Sequence of chain 1.C:
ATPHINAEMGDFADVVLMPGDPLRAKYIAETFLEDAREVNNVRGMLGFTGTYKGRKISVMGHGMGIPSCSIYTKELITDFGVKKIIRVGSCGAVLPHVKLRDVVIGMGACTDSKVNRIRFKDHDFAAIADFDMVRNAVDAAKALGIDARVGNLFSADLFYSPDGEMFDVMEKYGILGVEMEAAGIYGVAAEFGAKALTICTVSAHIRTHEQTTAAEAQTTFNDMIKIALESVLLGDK

Binding-site contacts:
Ligand atom O2' contacts residue GLU179 of chain 1.C at 3.5 Å.
Ligand atom O4' contacts residue SER90 of chain 1.C at 3.7 Å.
Ligand atom O3' contacts residue GLU181 of chain 1.C at 2.5 Å (salt-bridge).
Ligand atom N8 contacts residue SER90 of chain 1.C at 2.8 Å (h-bond).
Ligand atom N3 contacts residue GLU179 of chain 1.C at 3.6 Å.
Ligand atom C4' contacts residue PO41 of chain 1.K at 3.3 Å.
Ligand atom O5' contacts residue ARG43 of chain 1.A at 3.7 Å.
Ligand atom N6 contacts residue GLY92 of chain 1.C at 3.5 Å.
Ligand atom C2' contacts residue MET180 of chain 1.C at 3.7 Å (hydrophobic).
Ligand atom O2' contacts residue PO41 of chain 1.K at 3.1 Å (h-bond).
Ligand atom O3' contacts residue MET64 of chain 1.C at 3.7 Å.
Ligand atom O3' contacts residue PO41 of chain 1.K at 2.6 Å (h-bond).
Ligand atom C5' contacts residue HIS4 of chain 1.A at 3.4 Å.
Ligand atom N7 contacts residue CYS91 of chain 1.C at 3.6 Å.
Ligand atom N3 contacts residue PHE159 of chain 1.C at 3.7 Å.
Ligand atom N3 contacts residue MET180 of chain 1.C at 3.5 Å.
Ligand atom C1' contacts residue SER90 of chain 1.C at 3.6 Å.
Ligand atom O4' contacts residue PO41 of chain 1.K at 3.2 Å (h-bond).
Ligand atom C4' contacts residue ARG43 of chain 1.A at 3.7 Å.
Ligand atom C1' contacts residue PO41 of chain 1.K at 3.0 Å.
Ligand atom N7 contacts residue GLY92 of chain 1.C at 3.7 Å.
Ligand atom C3' contacts residue PO41 of chain 1.K at 3.5 Å.
Ligand atom C6 contacts residue VAL178 of chain 1.C at 3.5 Å (hydrophobic).
Ligand atom C9 contacts residue SER90 of chain 1.C at 3.5 Å.
Ligand atom C2' contacts residue GLU181 of chain 1.C at 3.5 Å.
Ligand atom O4' contacts residue ARG43 of chain 1.A at 3.5 Å (salt-bridge).
Ligand atom N1 contacts residue VAL178 of chain 1.C at 3.7 Å.
Ligand atom O2' contacts residue ARG87 of chain 1.C at 2.9 Å (salt-bridge).
Ligand atom C3' contacts residue GLU181 of chain 1.C at 3.4 Å.
Ligand atom C2' contacts residue PO41 of chain 1.K at 3.5 Å.
Ligand atom O2' contacts residue GLU181 of chain 1.C at 2.4 Å (salt-bridge).
Ligand atom C2 contacts residue MET180 of chain 1.C at 3.8 Å (hydrophobic).
Ligand atom O5' contacts residue HIS4 of chain 1.A at 2.6 Å (h-bond).
Ligand atom C2 contacts residue PHE159 of chain 1.C at 3.5 Å (hydrophobic).
Ligand atom C5' contacts residue PHE159 of chain 1.C at 3.7 Å (hydrophobic).
Ligand atom O5' contacts residue PHE159 of chain 1.C at 3.5 Å.
Ligand atom C4 contacts residue VAL178 of chain 1.C at 3.7 Å (hydrophobic).
Ligand atom C3' contacts residue MET180 of chain 1.C at 3.8 Å (hydrophobic).
Ligand atom C5 contacts residue VAL178 of chain 1.C at 3.5 Å (hydrophobic).
Ligand atom O2' contacts residue MET180 of chain 1.C at 3.3 Å (h-bond).

Sequence of chain 1.A:
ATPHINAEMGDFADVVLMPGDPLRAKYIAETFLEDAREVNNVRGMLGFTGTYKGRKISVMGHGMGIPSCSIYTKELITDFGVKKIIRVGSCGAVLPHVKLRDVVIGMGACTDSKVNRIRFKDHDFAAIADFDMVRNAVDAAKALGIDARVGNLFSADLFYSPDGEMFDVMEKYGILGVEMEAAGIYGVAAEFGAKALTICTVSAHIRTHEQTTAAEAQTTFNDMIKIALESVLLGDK

The small molecule below binds the protein below.
Small molecule (SMILES): Nc1ncnc2c([C@@H]3O[C@H](CO)[C@@H](O)[C@H]3O)n[nH]c12